Sequence of chain 1.A:
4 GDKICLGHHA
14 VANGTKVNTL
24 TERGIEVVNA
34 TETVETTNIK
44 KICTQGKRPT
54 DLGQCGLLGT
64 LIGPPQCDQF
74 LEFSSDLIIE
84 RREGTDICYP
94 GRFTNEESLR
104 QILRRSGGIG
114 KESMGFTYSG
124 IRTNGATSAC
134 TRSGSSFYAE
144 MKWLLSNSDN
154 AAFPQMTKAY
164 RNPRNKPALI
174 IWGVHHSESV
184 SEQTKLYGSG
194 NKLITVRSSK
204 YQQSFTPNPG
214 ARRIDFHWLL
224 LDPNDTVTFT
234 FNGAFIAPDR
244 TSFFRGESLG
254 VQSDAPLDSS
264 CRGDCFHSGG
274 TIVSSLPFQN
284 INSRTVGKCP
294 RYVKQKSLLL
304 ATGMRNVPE

Binding-site contacts:
Ligand atom C2 contacts residue ASN32 of chain 1.A at 2.6 Å.
Ligand atom N2 contacts residue ASN32 of chain 1.A at 3.0 Å (h-bond).
Ligand atom O5 contacts residue ALA33 of chain 1.A at 4.4 Å.
Ligand atom O5 contacts residue THR305 of chain 1.A at 3.8 Å.
Ligand atom C7 contacts residue ASN32 of chain 1.A at 3.5 Å.
Ligand atom O7 contacts residue ASN32 of chain 1.A at 3.8 Å.
Ligand atom C4 contacts residue ASN32 of chain 1.A at 4.3 Å.
Ligand atom C1 contacts residue ASN32 of chain 1.A at 1.4 Å.
Ligand atom C1 contacts residue THR305 of chain 1.A at 4.1 Å.
Ligand atom O5 contacts residue ASN32 of chain 1.A at 2.4 Å (h-bond).
Ligand atom O6 contacts residue ALA33 of chain 1.A at 3.9 Å.
Ligand atom O6 contacts residue THR34 of chain 1.A at 3.1 Å (h-bond).
Ligand atom C5 contacts residue ASN32 of chain 1.A at 3.7 Å.
Ligand atom C6 contacts residue THR34 of chain 1.A at 3.8 Å.
Ligand atom C3 contacts residue ASN32 of chain 1.A at 3.8 Å.

This small molecule binds to this protein.
Small molecule (SMILES): CC(=O)N[C@@H]1[C@@H](O)[C@H](O)[C@@H](CO)O[C@H]1O